A protein and the small-molecule ligand that binds it are described below.
Small molecule (SMILES): CC[C@H](C)[C@H](NC(=O)[C@H](CCC(=O)O)NC(=O)[C@H](CCC(=O)O)NC(=O)[C@H](Cc1ccccc1)NC(=O)CCC(=O)O)C(=O)N1CCC[C@H]1C=O

Sequence of chain 1.A:
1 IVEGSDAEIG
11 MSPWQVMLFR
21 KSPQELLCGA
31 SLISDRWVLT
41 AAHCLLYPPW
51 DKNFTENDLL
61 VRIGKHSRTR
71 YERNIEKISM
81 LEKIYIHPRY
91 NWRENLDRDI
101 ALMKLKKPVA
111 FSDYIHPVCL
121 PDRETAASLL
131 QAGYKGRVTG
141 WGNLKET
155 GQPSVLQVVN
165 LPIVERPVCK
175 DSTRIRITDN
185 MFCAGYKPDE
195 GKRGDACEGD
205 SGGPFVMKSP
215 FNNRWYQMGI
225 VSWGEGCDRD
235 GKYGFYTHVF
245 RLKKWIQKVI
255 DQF

Binding-site contacts:
Ligand atom C contacts residue THR69 of chain 1.A at 3.8 Å.
Ligand atom CA contacts residue THR69 of chain 1.A at 3.7 Å.
Ligand atom CD1 contacts residue PHE19 of chain 1.A at 3.7 Å (hydrophobic).
Ligand atom CG contacts residue PHE19 of chain 1.A at 3.8 Å (hydrophobic).
Ligand atom OE1 contacts residue GLN24 of chain 1.A at 3.8 Å.
Ligand atom O1 contacts residue ARG68 of chain 1.A at 2.9 Å (salt-bridge).
Ligand atom CZ contacts residue ARG68 of chain 1.A at 3.8 Å.
Ligand atom CE1 contacts residue ARG68 of chain 1.A at 3.3 Å.
Ligand atom O3 contacts residue THR69 of chain 1.A at 3.2 Å.
Ligand atom CD contacts residue GLN24 of chain 1.A at 3.7 Å.
Ligand atom O1 contacts residue GLN156 of chain 1.A at 4.0 Å.
Ligand atom O2 contacts residue THR69 of chain 1.A at 3.6 Å.
Ligand atom O2 contacts residue GLN156 of chain 1.A at 3.9 Å.
Ligand atom O contacts residue GLN24 of chain 1.A at 3.9 Å.
Ligand atom CD1 contacts residue ILE78 of chain 1.A at 3.7 Å (hydrophobic).
Ligand atom CB contacts residue GLN24 of chain 1.A at 3.8 Å.
Ligand atom N contacts residue THR69 of chain 1.A at 2.9 Å (h-bond).
Ligand atom CD1 contacts residue THR69 of chain 1.A at 3.6 Å.
Ligand atom CZ contacts residue LEU26 of chain 1.A at 3.7 Å (hydrophobic).
Ligand atom O contacts residue TYR71 of chain 1.A at 3.7 Å.
Ligand atom C1 contacts residue THR69 of chain 1.A at 3.8 Å.
Ligand atom CG1 contacts residue ILE78 of chain 1.A at 3.8 Å (hydrophobic).
Ligand atom CE2 contacts residue LEU26 of chain 1.A at 3.8 Å (hydrophobic).
Ligand atom CD contacts residue TYR71 of chain 1.A at 3.7 Å (hydrophobic).
Ligand atom CE2 contacts residue GLU25 of chain 1.A at 3.9 Å.
Ligand atom CD1 contacts residue ARG68 of chain 1.A at 3.6 Å.
Ligand atom CD1 contacts residue PHE19 of chain 1.A at 3.5 Å (hydrophobic).
Ligand atom CD2 contacts residue GLN24 of chain 1.A at 3.8 Å.
Ligand atom C1 contacts residue ARG68 of chain 1.A at 3.6 Å.
Ligand atom CG contacts residue TYR71 of chain 1.A at 3.8 Å (hydrophobic).
Ligand atom CG2 contacts residue ILE78 of chain 1.A at 3.5 Å (hydrophobic).
Ligand atom CB contacts residue TYR71 of chain 1.A at 3.8 Å (hydrophobic).
Ligand atom CD contacts residue TYR71 of chain 1.A at 3.6 Å (hydrophobic).
Ligand atom OE2 contacts residue GLN24 of chain 1.A at 3.3 Å (h-bond).
Ligand atom CD1 contacts residue ARG62 of chain 1.A at 3.4 Å.
Ligand atom OE1 contacts residue ARG70 of chain 1.A at 3.3 Å.
Ligand atom CA contacts residue THR69 of chain 1.A at 3.7 Å.
Ligand atom CB contacts residue THR69 of chain 1.A at 3.5 Å.
Ligand atom OE1 contacts residue TYR71 of chain 1.A at 2.9 Å (h-bond).
Ligand atom O2 contacts residue ARG68 of chain 1.A at 3.1 Å (salt-bridge).